Binding-site contacts:
Ligand atom P contacts residue ASN491 of chain 51.A at 3.0 Å.
Ligand atom OP1 contacts residue TYR271 of chain 51.A at 3.1 Å (h-bond).
Ligand atom O5' contacts residue ASN491 of chain 51.A at 3.5 Å (h-bond).
Ligand atom OP1 contacts residue ASP273 of chain 51.A at 3.3 Å.
Ligand atom C5' contacts residue ASN491 of chain 51.A at 4.0 Å.
Ligand atom OP2 contacts residue ASP273 of chain 51.A at 2.4 Å.
Ligand atom OP2 contacts residue ASN491 of chain 51.A at 1.7 Å (h-bond).
Ligand atom P contacts residue PHE272 of chain 51.A at 4.3 Å.
Ligand atom P contacts residue TYR271 of chain 51.A at 4.5 Å.
Ligand atom P contacts residue ASP273 of chain 51.A at 2.8 Å.
Ligand atom C5' contacts residue ASP273 of chain 51.A at 3.8 Å.
Ligand atom OP1 contacts residue ASN491 of chain 51.A at 3.6 Å.
Ligand atom O5' contacts residue ASP273 of chain 51.A at 4.1 Å.
Ligand atom OP1 contacts residue PHE272 of chain 51.A at 3.4 Å.

Sequence of chain 51.A:
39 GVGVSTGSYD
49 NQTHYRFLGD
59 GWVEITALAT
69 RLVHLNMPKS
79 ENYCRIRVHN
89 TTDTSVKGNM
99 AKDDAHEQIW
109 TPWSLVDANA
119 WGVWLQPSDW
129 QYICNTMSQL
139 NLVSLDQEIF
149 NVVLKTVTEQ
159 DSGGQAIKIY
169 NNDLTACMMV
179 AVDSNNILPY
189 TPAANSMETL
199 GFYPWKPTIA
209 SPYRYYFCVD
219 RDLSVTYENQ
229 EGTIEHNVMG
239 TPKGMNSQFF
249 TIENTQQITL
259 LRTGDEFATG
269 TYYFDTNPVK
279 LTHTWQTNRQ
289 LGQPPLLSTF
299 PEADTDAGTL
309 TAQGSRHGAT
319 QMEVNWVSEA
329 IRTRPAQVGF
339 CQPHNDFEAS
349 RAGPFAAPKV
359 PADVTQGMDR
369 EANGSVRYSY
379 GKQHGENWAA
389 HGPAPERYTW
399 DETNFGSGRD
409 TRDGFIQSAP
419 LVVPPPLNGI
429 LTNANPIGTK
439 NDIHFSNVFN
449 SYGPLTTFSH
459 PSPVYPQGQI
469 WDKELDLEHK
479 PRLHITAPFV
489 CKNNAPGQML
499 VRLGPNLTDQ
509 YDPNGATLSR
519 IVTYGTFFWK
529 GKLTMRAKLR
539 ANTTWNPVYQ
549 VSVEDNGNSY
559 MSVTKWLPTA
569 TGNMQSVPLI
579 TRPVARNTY

This small molecule binds to this protein.
Small molecule (SMILES): Nc1ncnc2c1ncn2[C@H]1C[C@H](O)[C@@H](COP(=O)(O)O)O1